Binding-site contacts:
Ligand atom C6 contacts residue ALA508 of chain 1.N at 4.2 Å (hydrophobic).
Ligand atom O5 contacts residue ALA508 of chain 1.N at 4.2 Å.
Ligand atom C7 contacts residue THR497 of chain 1.N at 3.5 Å.
Ligand atom O3 contacts residue GLY495 of chain 1.N at 4.5 Å.
Ligand atom C2 contacts residue GLY495 of chain 1.N at 3.8 Å.
Ligand atom N2 contacts residue THR497 of chain 1.N at 2.8 Å (h-bond).
Ligand atom C2 contacts residue THR497 of chain 1.N at 2.3 Å.
Ligand atom C3 contacts residue THR497 of chain 1.N at 3.7 Å.
Ligand atom O7 contacts residue THR497 of chain 1.N at 3.8 Å.
Ligand atom O5 contacts residue THR497 of chain 1.N at 2.4 Å (h-bond).
Ligand atom N2 contacts residue GLY495 of chain 1.N at 4.4 Å.
Ligand atom C1 contacts residue THR497 of chain 1.N at 1.4 Å.
Ligand atom C1 contacts residue GLY495 of chain 1.N at 4.5 Å.
Ligand atom C4 contacts residue THR497 of chain 1.N at 4.2 Å.
Ligand atom C5 contacts residue THR497 of chain 1.N at 3.7 Å.

The small molecule below binds the protein below.
Small molecule (SMILES): CC(=O)N[C@@H]1[C@@H](O)[C@H](O)[C@@H](CO)O[C@H]1O

Sequence of chain 1.N:
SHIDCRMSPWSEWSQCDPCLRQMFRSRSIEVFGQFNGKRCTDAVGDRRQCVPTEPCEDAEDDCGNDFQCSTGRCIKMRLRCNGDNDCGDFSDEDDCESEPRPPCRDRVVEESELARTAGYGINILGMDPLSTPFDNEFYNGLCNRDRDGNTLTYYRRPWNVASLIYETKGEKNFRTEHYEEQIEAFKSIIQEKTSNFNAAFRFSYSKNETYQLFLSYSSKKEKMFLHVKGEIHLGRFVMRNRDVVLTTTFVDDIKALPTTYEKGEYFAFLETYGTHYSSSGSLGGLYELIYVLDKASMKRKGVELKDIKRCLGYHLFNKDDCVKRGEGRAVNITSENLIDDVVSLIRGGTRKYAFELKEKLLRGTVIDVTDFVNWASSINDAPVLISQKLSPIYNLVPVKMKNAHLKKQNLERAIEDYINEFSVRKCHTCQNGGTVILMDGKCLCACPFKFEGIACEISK